This small molecule binds to this protein.
Small molecule (SMILES): CC[C@H](C)[C@H](NC(=O)[C@H](CO)NC(=O)[C@@H](NC(=O)[C@H](Cc1ccc(OP(=O)(O)O)cc1)NC(=O)[C@H](CC(=O)O)NC(=O)[C@@H]1CCCN1C(=O)[C@H](C)N)[C@@H](C)O)C(=O)N[C@@H](CC1=NC=NC1)C(=O)N[C@H](C(=O)N[C@H](C(N)=O)C(C)C)[C@@H](C)CC

Binding-site contacts:
Ligand atom CG contacts residue THR118 of chain 1.A at 3.6 Å.
Ligand atom O contacts residue CAS104 of chain 1.A at 3.2 Å.
Ligand atom O1P contacts residue HIS120 of chain 1.A at 3.4 Å (h-bond).
Ligand atom O contacts residue HIS9 of chain 1.G at 2.6 Å (h-bond).
Ligand atom NE2 contacts residue CO1 of chain 1.K at 2.3 Å.
Ligand atom CD2 contacts residue HIS120 of chain 1.A at 3.6 Å.
Ligand atom N contacts residue VLM11 of chain 1.G at 3.5 Å (h-bond).
Ligand atom O contacts residue ILE8 of chain 1.G at 3.2 Å.
Ligand atom NE2 contacts residue HIS120 of chain 1.A at 3.2 Å (h-bond).
Ligand atom ND1 contacts residue THR118 of chain 1.A at 3.6 Å.
Ligand atom N contacts residue HIS9 of chain 1.G at 2.7 Å (h-bond).
Ligand atom CA contacts residue VAL119 of chain 1.A at 3.5 Å (hydrophobic).
Ligand atom O2P contacts residue HIS120 of chain 1.A at 3.6 Å.
Ligand atom OG1 contacts residue MET103 of chain 1.A at 3.7 Å.
Ligand atom O2P contacts residue ARG108 of chain 1.A at 3.1 Å (salt-bridge).
Ligand atom NT contacts residue THR6 of chain 1.G at 3.6 Å.
Ligand atom CE1 contacts residue CO1 of chain 1.K at 3.1 Å.
Ligand atom O contacts residue HIS120 of chain 1.A at 3.3 Å.
Ligand atom CA contacts residue HIS9 of chain 1.G at 3.5 Å.
Ligand atom O contacts residue SER7 of chain 1.G at 2.9 Å (h-bond).
Ligand atom CG2 contacts residue ILE10 of chain 1.G at 3.6 Å (hydrophobic).
Ligand atom C contacts residue SER7 of chain 1.G at 3.6 Å.
Ligand atom O contacts residue VLM11 of chain 1.G at 2.7 Å (h-bond).
Ligand atom CA contacts residue MET103 of chain 1.A at 3.6 Å (hydrophobic).
Ligand atom O contacts residue THR6 of chain 1.G at 3.3 Å.
Ligand atom N contacts residue VAL119 of chain 1.A at 3.0 Å (h-bond).
Ligand atom C contacts residue THR6 of chain 1.G at 3.6 Å.
Ligand atom C contacts residue VLM11 of chain 1.G at 3.6 Å.
Ligand atom CG contacts residue TYR99 of chain 1.A at 3.5 Å (hydrophobic).
Ligand atom CA contacts residue SER7 of chain 1.G at 3.4 Å.
Ligand atom O contacts residue LEU121 of chain 1.A at 2.8 Å (h-bond).
Ligand atom CB contacts residue VLM11 of chain 1.G at 3.5 Å.
Ligand atom CG1 contacts residue VAL119 of chain 1.A at 3.2 Å (hydrophobic).
Ligand atom CB contacts residue HIS9 of chain 1.G at 3.4 Å.
Ligand atom CD2 contacts residue CO1 of chain 1.K at 3.5 Å.
Ligand atom CG1 contacts residue SER7 of chain 1.G at 3.6 Å.
Ligand atom O contacts residue MET103 of chain 1.A at 3.3 Å (h-bond).
Ligand atom N contacts residue SER7 of chain 1.G at 2.9 Å (h-bond).
Ligand atom CG1 contacts residue ILE80 of chain 1.A at 3.6 Å (hydrophobic).
Ligand atom O3P contacts residue ARG108 of chain 1.A at 3.0 Å (salt-bridge).

Sequence of chain 1.A:
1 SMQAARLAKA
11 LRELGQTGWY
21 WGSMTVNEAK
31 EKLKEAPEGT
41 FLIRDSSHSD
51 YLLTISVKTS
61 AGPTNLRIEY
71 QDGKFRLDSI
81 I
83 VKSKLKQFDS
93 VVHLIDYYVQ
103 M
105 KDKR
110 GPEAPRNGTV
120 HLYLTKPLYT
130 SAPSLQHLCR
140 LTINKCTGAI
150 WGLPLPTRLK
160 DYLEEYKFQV

Sequence of chain 1.G:
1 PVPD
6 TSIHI